A protein and the small-molecule ligand that binds it are described below.
Small molecule (SMILES): CC[C@@H]1[C@@H](C)O[C@@](O)([C@@H](C)[C@H](O)[C@H](C)[C@H]2OC(=O)/C=C/C=C/[C@H](C)[C@@H]([C@@H](C)[C@@H](O)[C@H](C)[C@@]3(O)C[C@@H](O[C@H]4C[C@H](O)[C@H](O)[C@H](C)O4)[C@H](CC)[C@@H](C)O3)OC(=O)/C=C/C=C/[C@@H]2C)C[C@H]1O[C@H]1C[C@H](O)[C@H](O)[C@H](C)O1

Binding-site contacts:
Ligand atom CCO contacts residue SER117 of chain 1.B at 3.6 Å.
Ligand atom OAA contacts residue TYR125 of chain 1.B at 3.4 Å (h-bond).
Ligand atom CBN contacts residue MET112 of chain 1.B at 3.3 Å (hydrophobic).
Ligand atom OAC contacts residue HIS33 of chain 1.B at 2.9 Å (h-bond).
Ligand atom CBM contacts residue TYR362 of chain 1.B at 3.2 Å (hydrophobic).
Ligand atom OAR contacts residue SER95 of chain 1.B at 3.2 Å (h-bond).
Ligand atom CBS contacts residue SER32 of chain 1.B at 3.1 Å.
Ligand atom CBM contacts residue TYR125 of chain 1.B at 3.3 Å (hydrophobic).
Ligand atom CBW contacts residue HIS33 of chain 1.B at 3.6 Å.
Ligand atom OAR contacts residue LEU94 of chain 1.B at 3.4 Å.
Ligand atom CBW contacts residue TRP170 of chain 1.B at 3.4 Å (hydrophobic).
Ligand atom CBC contacts residue TYR362 of chain 1.B at 2.9 Å (hydrophobic).
Ligand atom OAM contacts residue TRP170 of chain 1.B at 3.6 Å.
Ligand atom OAQ contacts residue TYR362 of chain 1.B at 3.2 Å.
Ligand atom CBN contacts residue LEU94 of chain 1.B at 3.6 Å (hydrophobic).
Ligand atom CBU contacts residue ALA121 of chain 1.B at 3.4 Å (hydrophobic).
Ligand atom CAY contacts residue HIS33 of chain 1.B at 3.1 Å.
Ligand atom OAO contacts residue PHE342 of chain 1.B at 2.9 Å (h-bond).
Ligand atom CBD contacts residue LEU94 of chain 1.B at 3.6 Å (hydrophobic).
Ligand atom CAS contacts residue TYR362 of chain 1.B at 3.6 Å (hydrophobic).
Ligand atom CAW contacts residue HIS33 of chain 1.B at 3.4 Å.
Ligand atom CBK contacts residue TYR175 of chain 1.B at 3.4 Å (hydrophobic).
Ligand atom CCH contacts residue SER89 of chain 1.B at 3.0 Å.
Ligand atom CCG contacts residue TYR122 of chain 1.B at 3.0 Å (hydrophobic).
Ligand atom OAE contacts residue TYR362 of chain 1.B at 2.7 Å.
Ligand atom CCC contacts residue PHE342 of chain 1.B at 3.5 Å (hydrophobic).
Ligand atom CCA contacts residue SER32 of chain 1.B at 3.6 Å.
Ligand atom OAH contacts residue ASN92 of chain 1.B at 3.2 Å (h-bond).
Ligand atom OAG contacts residue ALA363 of chain 1.B at 3.5 Å.
Ligand atom CCK contacts residue HIS339 of chain 1.B at 3.2 Å.
Ligand atom OAI contacts residue TRP365 of chain 1.B at 2.9 Å (h-bond).
Ligand atom OAO contacts residue GLY341 of chain 1.B at 3.4 Å.
Ligand atom OAM contacts residue SER32 of chain 1.B at 3.6 Å.
Ligand atom OAA contacts residue TYR362 of chain 1.B at 3.0 Å (h-bond).
Ligand atom CCJ contacts residue SER89 of chain 1.B at 3.6 Å.
Ligand atom OAR contacts residue ASN92 of chain 1.B at 3.4 Å (h-bond).
Ligand atom CCK contacts residue GLY341 of chain 1.B at 3.5 Å.
Ligand atom OAG contacts residue TYR175 of chain 1.B at 2.5 Å (h-bond).
Ligand atom OAL contacts residue VAL116 of chain 1.B at 3.4 Å.
Ligand atom OAE contacts residue ALA363 of chain 1.B at 3.3 Å.

Sequence of chain 1.B:
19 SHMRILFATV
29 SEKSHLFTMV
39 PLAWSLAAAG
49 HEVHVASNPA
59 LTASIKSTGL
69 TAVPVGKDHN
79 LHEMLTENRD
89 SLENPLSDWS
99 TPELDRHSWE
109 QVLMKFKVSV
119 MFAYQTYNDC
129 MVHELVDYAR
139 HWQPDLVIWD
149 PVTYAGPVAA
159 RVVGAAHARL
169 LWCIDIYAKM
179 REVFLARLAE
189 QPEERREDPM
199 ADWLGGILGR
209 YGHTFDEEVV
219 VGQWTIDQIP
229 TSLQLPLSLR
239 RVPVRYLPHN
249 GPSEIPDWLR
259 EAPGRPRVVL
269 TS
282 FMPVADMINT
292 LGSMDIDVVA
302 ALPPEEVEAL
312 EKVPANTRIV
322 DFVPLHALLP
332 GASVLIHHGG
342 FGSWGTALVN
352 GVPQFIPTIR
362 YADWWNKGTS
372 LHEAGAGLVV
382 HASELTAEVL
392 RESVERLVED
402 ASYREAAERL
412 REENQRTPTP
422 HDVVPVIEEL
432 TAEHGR